Binding-site contacts:
Ligand atom C21 contacts residue PHE42 of chain 1.A at 3.8 Å (hydrophobic).
Ligand atom C11 contacts residue PRO41 of chain 1.A at 4.0 Å (hydrophobic).
Ligand atom C12 contacts residue PRO41 of chain 1.A at 3.9 Å (hydrophobic).
Ligand atom C11 contacts residue ILE105 of chain 1.A at 4.1 Å (hydrophobic).
Ligand atom S1 contacts residue LEU53 of chain 1.A at 3.9 Å.
Ligand atom C2 contacts residue PRO41 of chain 1.A at 4.0 Å (hydrophobic).
Ligand atom S2 contacts residue LEU51 of chain 1.A at 3.9 Å.
Ligand atom N7 contacts residue ILE105 of chain 1.A at 4.0 Å.
Ligand atom C20 contacts residue VAL46 of chain 1.A at 3.9 Å (hydrophobic).
Ligand atom C16 contacts residue LEU53 of chain 1.A at 3.8 Å (hydrophobic).
Ligand atom C14 contacts residue ASN99 of chain 1.A at 3.3 Å.
Ligand atom C2 contacts residue LEU51 of chain 1.A at 3.7 Å (hydrophobic).
Ligand atom C1 contacts residue TRP40 of chain 1.A at 4.0 Å (hydrophobic).
Ligand atom C7 contacts residue ILE105 of chain 1.A at 4.0 Å (hydrophobic).
Ligand atom C11 contacts residue MET108 of chain 1.A at 3.6 Å (hydrophobic).
Ligand atom C12 contacts residue ILE105 of chain 1.A at 3.6 Å (hydrophobic).
Ligand atom C14 contacts residue LEU53 of chain 1.A at 3.9 Å (hydrophobic).
Ligand atom C12 contacts residue TRP40 of chain 1.A at 4.0 Å (hydrophobic).
Ligand atom CL1 contacts residue ASP104 of chain 1.A at 3.6 Å.
Ligand atom N2 contacts residue LEU53 of chain 1.A at 3.8 Å.
Ligand atom CL1 contacts residue MET108 of chain 1.A at 3.7 Å.
Ligand atom C11 contacts residue TRP40 of chain 1.A at 3.6 Å (hydrophobic).
Ligand atom N1 contacts residue ILE105 of chain 1.A at 3.9 Å.
Ligand atom C14 contacts residue TYR98 of chain 1.A at 4.0 Å (hydrophobic).
Ligand atom C20 contacts residue ILE105 of chain 1.A at 3.9 Å (hydrophobic).
Ligand atom C21 contacts residue VAL46 of chain 1.A at 3.8 Å (hydrophobic).
Ligand atom C4 contacts residue TRP40 of chain 1.A at 3.8 Å (hydrophobic).
Ligand atom O1 contacts residue LEU53 of chain 1.A at 3.7 Å.
Ligand atom N5 contacts residue ILE105 of chain 1.A at 3.9 Å.
Ligand atom N2 contacts residue ASN99 of chain 1.A at 4.0 Å.
Ligand atom C21 contacts residue PRO41 of chain 1.A at 3.6 Å (hydrophobic).
Ligand atom N6 contacts residue ASN99 of chain 1.A at 3.1 Å (h-bond).
Ligand atom C10 contacts residue MET108 of chain 1.A at 3.9 Å (hydrophobic).
Ligand atom C19 contacts residue ILE105 of chain 1.A at 4.1 Å (hydrophobic).
Ligand atom N6 contacts residue ILE105 of chain 1.A at 4.1 Å.
Ligand atom C15 contacts residue LEU53 of chain 1.A at 3.8 Å (hydrophobic).
Ligand atom S2 contacts residue PRO41 of chain 1.A at 3.4 Å (h-bond).
Ligand atom C4 contacts residue LEU51 of chain 1.A at 3.8 Å (hydrophobic).
Ligand atom N7 contacts residue ASN99 of chain 1.A at 3.7 Å.
Ligand atom C3 contacts residue LEU51 of chain 1.A at 3.9 Å (hydrophobic).

Sequence of chain 1.A:
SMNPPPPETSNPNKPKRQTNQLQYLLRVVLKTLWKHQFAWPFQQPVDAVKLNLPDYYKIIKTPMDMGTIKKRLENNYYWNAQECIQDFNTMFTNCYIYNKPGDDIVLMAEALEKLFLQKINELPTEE

This protein binds this small molecule.
Small molecule (SMILES): Cc1sc2c(c1C)C(c1ccc(Cl)cc1)=N[C@@H](CC(=O)Nc1nncs1)c1nnc(C)n1-2